This protein binds this small molecule.
Small molecule (SMILES): CC(=O)N[C@@H]1[C@@H](O)[C@H](O)[C@@H](CO)O[C@H]1O

Binding-site contacts:
Ligand atom O7 contacts residue THR590 of chain 1.D at 3.7 Å.
Ligand atom O5 contacts residue ASN168 of chain 1.D at 2.4 Å (h-bond).
Ligand atom N2 contacts residue ASN168 of chain 1.D at 2.9 Å (h-bond).
Ligand atom C5 contacts residue ASN168 of chain 1.D at 3.7 Å.
Ligand atom C7 contacts residue ASN168 of chain 1.D at 3.2 Å.
Ligand atom C8 contacts residue LEU416 of chain 1.E at 4.0 Å (hydrophobic).
Ligand atom O7 contacts residue ASN168 of chain 1.D at 3.1 Å (h-bond).
Ligand atom C3 contacts residue ASN168 of chain 1.D at 3.8 Å.
Ligand atom C1 contacts residue ASN168 of chain 1.D at 1.4 Å.
Ligand atom O7 contacts residue GLN587 of chain 1.D at 4.2 Å.
Ligand atom C8 contacts residue ASN168 of chain 1.D at 4.4 Å.
Ligand atom C2 contacts residue ASN168 of chain 1.D at 2.4 Å.
Ligand atom C4 contacts residue ASN168 of chain 1.D at 4.2 Å.
Ligand atom C8 contacts residue CYS418 of chain 1.E at 3.7 Å (hydrophobic).

Sequence of chain 1.D:
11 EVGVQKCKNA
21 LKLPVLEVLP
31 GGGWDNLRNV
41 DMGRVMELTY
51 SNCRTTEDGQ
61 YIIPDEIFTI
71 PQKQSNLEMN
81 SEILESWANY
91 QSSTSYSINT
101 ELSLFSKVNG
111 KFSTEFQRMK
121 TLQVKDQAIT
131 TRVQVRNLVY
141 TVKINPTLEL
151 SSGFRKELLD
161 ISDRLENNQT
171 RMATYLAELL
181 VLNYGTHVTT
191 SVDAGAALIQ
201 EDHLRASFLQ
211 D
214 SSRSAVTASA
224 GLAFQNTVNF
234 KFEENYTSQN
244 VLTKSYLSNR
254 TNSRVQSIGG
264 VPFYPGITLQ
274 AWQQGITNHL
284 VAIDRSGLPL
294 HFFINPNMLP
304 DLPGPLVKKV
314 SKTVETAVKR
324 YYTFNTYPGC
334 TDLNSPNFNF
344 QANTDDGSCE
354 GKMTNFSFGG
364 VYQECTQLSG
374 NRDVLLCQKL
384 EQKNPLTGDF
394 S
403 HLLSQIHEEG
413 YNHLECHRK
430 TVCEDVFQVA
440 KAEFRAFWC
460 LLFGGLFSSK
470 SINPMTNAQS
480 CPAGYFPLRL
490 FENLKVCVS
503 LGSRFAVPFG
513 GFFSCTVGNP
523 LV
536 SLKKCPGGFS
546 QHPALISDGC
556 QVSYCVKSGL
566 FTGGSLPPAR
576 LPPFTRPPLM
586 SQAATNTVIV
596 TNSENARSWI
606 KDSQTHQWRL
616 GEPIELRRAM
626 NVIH

Sequence of chain 1.E:
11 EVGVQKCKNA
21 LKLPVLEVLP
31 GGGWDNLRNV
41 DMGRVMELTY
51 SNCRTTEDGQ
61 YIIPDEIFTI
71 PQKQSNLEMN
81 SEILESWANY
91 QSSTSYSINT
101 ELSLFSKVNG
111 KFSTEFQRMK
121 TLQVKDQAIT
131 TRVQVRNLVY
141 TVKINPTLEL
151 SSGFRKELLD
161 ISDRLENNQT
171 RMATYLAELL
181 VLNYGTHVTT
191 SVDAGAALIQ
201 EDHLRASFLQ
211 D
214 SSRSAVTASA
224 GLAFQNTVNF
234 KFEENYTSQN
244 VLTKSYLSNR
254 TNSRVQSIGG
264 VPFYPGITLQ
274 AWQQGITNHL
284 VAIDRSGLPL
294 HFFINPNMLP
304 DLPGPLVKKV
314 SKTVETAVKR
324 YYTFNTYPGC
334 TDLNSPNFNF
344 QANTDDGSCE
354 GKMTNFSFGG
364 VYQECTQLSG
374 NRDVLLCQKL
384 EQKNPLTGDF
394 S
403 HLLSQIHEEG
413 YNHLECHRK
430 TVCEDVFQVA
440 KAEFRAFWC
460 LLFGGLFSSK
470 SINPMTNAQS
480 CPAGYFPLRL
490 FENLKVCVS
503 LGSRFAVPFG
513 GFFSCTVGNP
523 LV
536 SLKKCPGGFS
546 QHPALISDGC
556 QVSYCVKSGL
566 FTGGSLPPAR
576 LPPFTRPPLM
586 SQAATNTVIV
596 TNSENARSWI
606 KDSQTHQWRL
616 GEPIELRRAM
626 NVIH